This protein binds this small molecule.
Small molecule (SMILES): CC(=O)N[C@@H]1[C@@H](O[C@H]2O[C@H](CO)[C@H](O)[C@H](O)[C@H]2NC(C)=O)[C@@H](O)[C@@H](C)O[C@H]1O

Binding-site contacts:
Ligand atom C3 contacts residue ASN129 of chain 3.A at 3.5 Å.
Ligand atom C5 contacts residue LEU214 of chain 3.A at 4.2 Å (hydrophobic).
Ligand atom O7 contacts residue ASN101 of chain 3.A at 3.9 Å.
Ligand atom O3 contacts residue GLY103 of chain 3.A at 2.9 Å (h-bond).
Ligand atom C8 contacts residue GLY103 of chain 3.A at 4.3 Å.
Ligand atom O4 contacts residue GLY213 of chain 3.A at 3.2 Å.
Ligand atom O5 contacts residue SER215 of chain 3.A at 4.2 Å.
Ligand atom O7 contacts residue GLY103 of chain 3.A at 2.8 Å (h-bond).
Ligand atom C8 contacts residue TYR104 of chain 3.A at 3.8 Å (hydrophobic).
Ligand atom C4 contacts residue LEU127 of chain 3.A at 3.4 Å (hydrophobic).
Ligand atom C5 contacts residue LEU127 of chain 3.A at 4.1 Å (hydrophobic).
Ligand atom C8 contacts residue TRP132 of chain 3.A at 4.1 Å (hydrophobic).
Ligand atom O5 contacts residue LEU214 of chain 3.A at 4.0 Å.
Ligand atom O6 contacts residue SER215 of chain 3.A at 2.5 Å (h-bond).
Ligand atom C4 contacts residue LEU214 of chain 3.A at 4.1 Å (hydrophobic).
Ligand atom C6 contacts residue LEU214 of chain 3.A at 3.7 Å (hydrophobic).
Ligand atom C6 contacts residue TYR218 of chain 3.A at 3.7 Å (hydrophobic).
Ligand atom O7 contacts residue GLY102 of chain 3.A at 3.5 Å.
Ligand atom N2 contacts residue ASN129 of chain 3.A at 3.9 Å.
Ligand atom O6 contacts residue TYR218 of chain 3.A at 3.4 Å.
Ligand atom C3 contacts residue LEU127 of chain 3.A at 3.6 Å (hydrophobic).
Ligand atom C2 contacts residue LEU214 of chain 3.A at 4.2 Å (hydrophobic).
Ligand atom C8 contacts residue TYR218 of chain 3.A at 4.3 Å (hydrophobic).
Ligand atom C7 contacts residue GLY103 of chain 3.A at 3.6 Å.
Ligand atom C1 contacts residue LEU214 of chain 3.A at 4.3 Å (hydrophobic).
Ligand atom O3 contacts residue ASN129 of chain 3.A at 3.1 Å (h-bond).
Ligand atom O4 contacts residue ASP85 of chain 3.A at 2.7 Å (salt-bridge).
Ligand atom O4 contacts residue LEU214 of chain 3.A at 3.0 Å (h-bond).
Ligand atom O7 contacts residue LEU214 of chain 3.A at 3.9 Å.
Ligand atom N2 contacts residue GLY103 of chain 3.A at 4.3 Å.
Ligand atom C6 contacts residue SER215 of chain 3.A at 3.5 Å.
Ligand atom O3 contacts residue ASP85 of chain 3.A at 2.9 Å (salt-bridge).
Ligand atom O3 contacts residue LEU127 of chain 3.A at 3.7 Å.
Ligand atom C3 contacts residue ASP85 of chain 3.A at 3.8 Å.
Ligand atom C7 contacts residue ASN129 of chain 3.A at 4.3 Å.
Ligand atom O3 contacts residue GLY102 of chain 3.A at 3.8 Å.
Ligand atom C4 contacts residue GLY213 of chain 3.A at 4.2 Å.
Ligand atom C6 contacts residue GLY213 of chain 3.A at 4.2 Å.
Ligand atom C4 contacts residue ASP85 of chain 3.A at 3.3 Å.
Ligand atom C3 contacts residue GLY103 of chain 3.A at 4.2 Å.

Sequence of chain 3.A:
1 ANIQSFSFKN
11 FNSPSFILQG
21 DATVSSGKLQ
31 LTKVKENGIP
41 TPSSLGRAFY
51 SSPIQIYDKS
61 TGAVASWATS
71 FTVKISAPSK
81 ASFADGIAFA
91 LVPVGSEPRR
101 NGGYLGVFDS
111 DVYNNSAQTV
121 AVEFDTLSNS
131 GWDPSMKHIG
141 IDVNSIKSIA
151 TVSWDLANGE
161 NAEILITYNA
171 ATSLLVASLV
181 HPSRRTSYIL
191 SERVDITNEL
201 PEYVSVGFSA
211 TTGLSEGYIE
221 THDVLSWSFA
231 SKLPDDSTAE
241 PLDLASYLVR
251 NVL